Binding-site contacts:
Ligand atom C5 contacts residue ASN294 of chain 1.A at 3.8 Å.
Ligand atom C2 contacts residue ASN294 of chain 1.A at 2.5 Å.
Ligand atom O7 contacts residue ASN294 of chain 1.A at 3.1 Å (h-bond).
Ligand atom C8 contacts residue ASN294 of chain 1.A at 4.4 Å.
Ligand atom O5 contacts residue ASN294 of chain 1.A at 2.5 Å (h-bond).
Ligand atom C4 contacts residue ASN294 of chain 1.A at 4.4 Å.
Ligand atom C3 contacts residue ASN294 of chain 1.A at 3.9 Å.
Ligand atom C7 contacts residue ASN294 of chain 1.A at 3.2 Å.
Ligand atom C1 contacts residue ASN294 of chain 1.A at 1.5 Å.
Ligand atom C8 contacts residue VAL433 of chain 1.A at 4.0 Å (hydrophobic).
Ligand atom O5 contacts residue ILE315 of chain 1.A at 3.8 Å.
Ligand atom N2 contacts residue ASN294 of chain 1.A at 2.9 Å (h-bond).
Ligand atom O6 contacts residue GLN431 of chain 1.A at 4.2 Å.

This small molecule binds to this protein.
Small molecule (SMILES): CC(=O)N[C@@H]1[C@@H](O)[C@H](O)[C@@H](CO)O[C@H]1O

Sequence of chain 1.A:
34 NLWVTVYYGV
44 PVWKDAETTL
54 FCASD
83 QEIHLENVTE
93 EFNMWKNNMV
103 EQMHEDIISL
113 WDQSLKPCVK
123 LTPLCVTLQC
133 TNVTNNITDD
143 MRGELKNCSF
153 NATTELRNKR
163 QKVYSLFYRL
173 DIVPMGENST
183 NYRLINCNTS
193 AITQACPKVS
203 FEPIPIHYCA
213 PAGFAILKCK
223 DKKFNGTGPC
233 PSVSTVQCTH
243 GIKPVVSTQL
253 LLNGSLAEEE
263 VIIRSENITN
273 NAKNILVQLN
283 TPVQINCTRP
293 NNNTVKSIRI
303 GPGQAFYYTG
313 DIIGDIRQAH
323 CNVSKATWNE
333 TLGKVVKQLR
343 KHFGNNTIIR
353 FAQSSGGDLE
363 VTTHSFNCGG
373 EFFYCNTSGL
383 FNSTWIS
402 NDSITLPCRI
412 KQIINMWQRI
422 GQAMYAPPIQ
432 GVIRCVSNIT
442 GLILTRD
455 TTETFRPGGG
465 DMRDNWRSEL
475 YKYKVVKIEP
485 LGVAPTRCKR